Sequence of chain 12.C:
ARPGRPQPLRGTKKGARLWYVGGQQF

Sequence of chain 12.A:
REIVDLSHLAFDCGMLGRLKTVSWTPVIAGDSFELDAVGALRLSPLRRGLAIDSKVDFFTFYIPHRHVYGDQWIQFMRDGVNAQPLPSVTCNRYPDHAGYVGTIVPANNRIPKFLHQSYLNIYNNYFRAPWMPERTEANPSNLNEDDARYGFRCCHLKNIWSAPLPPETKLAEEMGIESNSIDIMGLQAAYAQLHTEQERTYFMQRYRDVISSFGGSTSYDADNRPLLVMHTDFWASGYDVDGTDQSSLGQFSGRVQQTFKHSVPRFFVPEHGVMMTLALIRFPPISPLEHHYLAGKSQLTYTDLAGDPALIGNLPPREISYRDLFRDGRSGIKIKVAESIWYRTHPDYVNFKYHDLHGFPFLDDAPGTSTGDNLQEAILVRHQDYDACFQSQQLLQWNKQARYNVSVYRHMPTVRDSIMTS

Binding-site contacts:
Ligand atom OP2 contacts residue ASP242 of chain 12.A at 3.9 Å.
Ligand atom C2' contacts residue LYS25 of chain 12.C at 3.8 Å.
Ligand atom C5' contacts residue ASP242 of chain 12.A at 4.4 Å.

A protein and the small-molecule ligand that binds it are described below.
Small molecule (SMILES): Nc1ccn([C@H]2C[C@H](O)[C@@H](COP(=O)(O)O)O2)c(=O)n1